This small molecule binds to this protein.
Small molecule (SMILES): O=C(CCC(=O)Nc1cccc(Cl)c1)NN=Cc1c2ccccc2cc2ccccc12

Binding-site contacts:
Ligand atom CAK contacts residue ILE106 of chain 1.A at 3.5 Å (hydrophobic).
Ligand atom NAJ contacts residue ILE106 of chain 1.A at 3.5 Å (h-bond).
Ligand atom CBC contacts residue MET111 of chain 1.B at 3.2 Å (hydrophobic).
Ligand atom CAU contacts residue MET111 of chain 1.A at 3.5 Å (hydrophobic).
Ligand atom CAW contacts residue TYR114 of chain 1.B at 3.5 Å (hydrophobic).
Ligand atom NAJ contacts residue TYR114 of chain 1.B at 3.2 Å (h-bond).
Ligand atom CAR contacts residue TRP118 of chain 1.A at 3.4 Å (hydrophobic).
Ligand atom CAC contacts residue ILE9 of chain 1.A at 3.3 Å (hydrophobic).
Ligand atom CAC contacts residue GLY10 of chain 1.A at 3.0 Å.
Ligand atom CLAF contacts residue VAL133 of chain 1.A at 3.0 Å.
Ligand atom CAS contacts residue TRP118 of chain 1.A at 3.4 Å (hydrophobic).
Ligand atom OAE contacts residue PHE105 of chain 1.A at 3.5 Å.
Ligand atom CAI contacts residue GLY10 of chain 1.A at 3.4 Å.
Ligand atom CBB contacts residue MET111 of chain 1.A at 3.1 Å (hydrophobic).
Ligand atom CAA contacts residue ILE23 of chain 1.A at 3.5 Å (hydrophobic).
Ligand atom CAY contacts residue LYS117 of chain 1.A at 3.6 Å.
Ligand atom CAX contacts residue TYR114 of chain 1.B at 3.6 Å (hydrophobic).
Ligand atom OAD contacts residue ILE107 of chain 1.A at 3.5 Å.
Ligand atom NAJ contacts residue GLY10 of chain 1.A at 2.8 Å (h-bond).
Ligand atom CAH contacts residue ILE106 of chain 1.A at 3.5 Å (hydrophobic).
Ligand atom CAL contacts residue TYR114 of chain 1.B at 3.6 Å (hydrophobic).
Ligand atom CBD contacts residue MET111 of chain 1.A at 3.5 Å (hydrophobic).
Ligand atom CAV contacts residue MET111 of chain 1.A at 3.0 Å (hydrophobic).
Ligand atom CAW contacts residue MET111 of chain 1.A at 3.1 Å (hydrophobic).
Ligand atom CAB contacts residue ILE9 of chain 1.A at 3.3 Å (hydrophobic).
Ligand atom CAK contacts residue TYR114 of chain 1.B at 3.3 Å (hydrophobic).
Ligand atom CLAF contacts residue GLY108 of chain 1.A at 3.2 Å.
Ligand atom CAQ contacts residue TYR114 of chain 1.B at 3.6 Å (hydrophobic).
Ligand atom CBD contacts residue MET111 of chain 1.B at 3.4 Å (hydrophobic).
Ligand atom CAV contacts residue MET111 of chain 1.B at 3.5 Å (hydrophobic).
Ligand atom CBA contacts residue MET111 of chain 1.A at 3.5 Å (hydrophobic).
Ligand atom CBC contacts residue MET111 of chain 1.A at 3.0 Å (hydrophobic).
Ligand atom CAN contacts residue FMT1 of chain 1.G at 3.6 Å.
Ligand atom NAP contacts residue TRP118 of chain 1.A at 3.5 Å.
Ligand atom CAY contacts residue FMT1 of chain 1.J at 3.5 Å.
Ligand atom CAX contacts residue MET111 of chain 1.A at 3.5 Å (hydrophobic).
Ligand atom NAO contacts residue TRP118 of chain 1.A at 3.2 Å.
Ligand atom CAT contacts residue TRP118 of chain 1.A at 3.3 Å (hydrophobic).
Ligand atom NAO contacts residue FMT1 of chain 1.G at 2.9 Å (h-bond).
Ligand atom CLAF contacts residue ILE107 of chain 1.A at 3.5 Å.

Sequence of chain 1.A:
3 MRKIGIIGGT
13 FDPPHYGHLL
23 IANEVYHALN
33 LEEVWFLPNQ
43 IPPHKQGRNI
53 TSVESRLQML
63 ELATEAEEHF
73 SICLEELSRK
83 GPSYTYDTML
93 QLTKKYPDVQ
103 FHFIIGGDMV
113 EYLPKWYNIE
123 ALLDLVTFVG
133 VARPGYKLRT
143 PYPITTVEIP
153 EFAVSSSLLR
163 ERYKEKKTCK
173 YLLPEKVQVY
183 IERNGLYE

Sequence of chain 1.B:
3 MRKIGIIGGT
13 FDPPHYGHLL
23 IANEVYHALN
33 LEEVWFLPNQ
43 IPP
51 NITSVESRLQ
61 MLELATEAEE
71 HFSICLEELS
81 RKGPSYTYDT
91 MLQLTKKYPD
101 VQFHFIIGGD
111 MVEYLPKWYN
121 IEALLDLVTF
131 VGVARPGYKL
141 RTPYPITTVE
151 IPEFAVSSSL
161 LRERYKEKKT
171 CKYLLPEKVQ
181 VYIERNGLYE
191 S